Sequence of chain 1.E:
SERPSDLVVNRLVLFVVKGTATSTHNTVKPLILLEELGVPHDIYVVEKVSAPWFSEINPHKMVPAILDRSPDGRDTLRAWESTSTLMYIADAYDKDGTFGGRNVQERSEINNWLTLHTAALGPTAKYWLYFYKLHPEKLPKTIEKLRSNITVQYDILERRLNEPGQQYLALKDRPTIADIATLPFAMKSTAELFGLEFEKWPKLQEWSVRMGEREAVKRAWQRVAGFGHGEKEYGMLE

A protein and the small-molecule ligand that binds it are described below.
Small molecule (SMILES): N[C@@H](CCC(=O)N[C@@H](CS[C@@]1(Cc2ccccc2)NC(=O)[C@](S)(CO)NC1=O)C(=O)NCC(=O)O)C(=O)O

Binding-site contacts:
Ligand atom C10 contacts residue VAL77 of chain 1.F at 3.7 Å (hydrophobic).
Ligand atom C50 contacts residue LEU143 of chain 1.F at 3.6 Å (hydrophobic).
Ligand atom S6 contacts residue ASN40 of chain 1.F at 3.3 Å (h-bond).
Ligand atom C56 contacts residue ALA139 of chain 1.F at 3.4 Å (hydrophobic).
Ligand atom O18 contacts residue GLU95 of chain 1.F at 3.5 Å.
Ligand atom O11 contacts residue ASN40 of chain 1.F at 3.7 Å.
Ligand atom C12 contacts residue VAL77 of chain 1.F at 3.5 Å (hydrophobic).
Ligand atom O17 contacts residue SER96 of chain 1.F at 2.8 Å (h-bond).
Ligand atom O25 contacts residue VAL77 of chain 1.F at 2.9 Å (h-bond).
Ligand atom O51 contacts residue LYS140 of chain 1.F at 3.7 Å.
Ligand atom C13 contacts residue ASN40 of chain 1.F at 3.7 Å.
Ligand atom C56 contacts residue LEU143 of chain 1.F at 3.4 Å (hydrophobic).
Ligand atom O11 contacts residue LYS140 of chain 1.F at 3.3 Å (salt-bridge).
Ligand atom C55 contacts residue LEU143 of chain 1.F at 3.6 Å (hydrophobic).
Ligand atom O28 contacts residue LEU143 of chain 1.F at 3.7 Å.
Ligand atom O54 contacts residue ASN40 of chain 1.F at 3.0 Å (h-bond).
Ligand atom O28 contacts residue THR36 of chain 1.F at 3.7 Å.
Ligand atom C16 contacts residue GLU95 of chain 1.F at 3.6 Å.
Ligand atom C27 contacts residue LEU143 of chain 1.F at 3.7 Å (hydrophobic).
Ligand atom C10 contacts residue MET76 of chain 1.F at 3.7 Å (hydrophobic).
Ligand atom C55 contacts residue PHE199 of chain 1.F at 3.5 Å (hydrophobic).
Ligand atom C10 contacts residue ASN40 of chain 1.F at 3.7 Å.
Ligand atom C14 contacts residue GLU95 of chain 1.F at 3.3 Å.
Ligand atom C27 contacts residue THR36 of chain 1.F at 3.7 Å.
Ligand atom C4 contacts residue THR36 of chain 1.F at 3.4 Å.
Ligand atom C5 contacts residue THR36 of chain 1.F at 3.5 Å.
Ligand atom C50 contacts residue LEU148 of chain 1.F at 3.7 Å (hydrophobic).
Ligand atom C56 contacts residue PHE199 of chain 1.F at 3.6 Å (hydrophobic).
Ligand atom C2 contacts residue THR36 of chain 1.F at 3.5 Å.
Ligand atom C57 contacts residue LEU143 of chain 1.F at 3.4 Å (hydrophobic).
Ligand atom O17 contacts residue ASN40 of chain 1.F at 3.2 Å (h-bond).
Ligand atom N9 contacts residue VAL77 of chain 1.F at 2.9 Å (h-bond).
Ligand atom C2 contacts residue HIS39 of chain 1.F at 3.5 Å.
Ligand atom C1 contacts residue LEU143 of chain 1.F at 3.5 Å (hydrophobic).
Ligand atom N26 contacts residue THR36 of chain 1.F at 2.7 Å (h-bond).
Ligand atom C4 contacts residue ASN40 of chain 1.F at 3.7 Å.
Ligand atom N15 contacts residue GLU95 of chain 1.F at 2.8 Å (salt-bridge).
Ligand atom O25 contacts residue MET76 of chain 1.F at 3.4 Å.
Ligand atom C16 contacts residue SER96 of chain 1.F at 3.5 Å.
Ligand atom O18 contacts residue SER96 of chain 1.F at 2.8 Å (h-bond).

Sequence of chain 1.F:
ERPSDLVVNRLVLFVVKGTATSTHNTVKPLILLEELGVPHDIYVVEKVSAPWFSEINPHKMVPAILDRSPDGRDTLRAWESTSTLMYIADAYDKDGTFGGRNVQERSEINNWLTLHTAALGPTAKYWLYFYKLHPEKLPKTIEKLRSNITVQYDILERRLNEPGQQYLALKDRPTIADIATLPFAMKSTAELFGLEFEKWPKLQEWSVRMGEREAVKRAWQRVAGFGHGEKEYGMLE